Sequence of chain 31.E:
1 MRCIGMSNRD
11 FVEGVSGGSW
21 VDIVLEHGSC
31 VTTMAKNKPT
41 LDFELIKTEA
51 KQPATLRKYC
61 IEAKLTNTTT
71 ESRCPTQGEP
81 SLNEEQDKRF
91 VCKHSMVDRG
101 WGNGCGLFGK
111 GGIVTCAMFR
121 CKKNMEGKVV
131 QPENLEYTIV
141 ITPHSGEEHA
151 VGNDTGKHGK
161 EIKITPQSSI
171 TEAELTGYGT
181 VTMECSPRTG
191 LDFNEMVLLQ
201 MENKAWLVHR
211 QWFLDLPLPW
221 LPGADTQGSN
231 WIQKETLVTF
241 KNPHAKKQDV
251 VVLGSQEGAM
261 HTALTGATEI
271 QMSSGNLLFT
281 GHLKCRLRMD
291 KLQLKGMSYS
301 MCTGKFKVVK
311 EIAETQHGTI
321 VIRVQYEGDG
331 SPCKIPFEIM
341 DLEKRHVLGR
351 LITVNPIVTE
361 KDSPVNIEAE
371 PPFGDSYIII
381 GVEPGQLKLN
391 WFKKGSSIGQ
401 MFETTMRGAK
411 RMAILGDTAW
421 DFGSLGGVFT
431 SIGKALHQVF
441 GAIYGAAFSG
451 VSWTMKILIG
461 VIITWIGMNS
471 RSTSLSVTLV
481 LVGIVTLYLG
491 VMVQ

Sequence of chain 28.E:
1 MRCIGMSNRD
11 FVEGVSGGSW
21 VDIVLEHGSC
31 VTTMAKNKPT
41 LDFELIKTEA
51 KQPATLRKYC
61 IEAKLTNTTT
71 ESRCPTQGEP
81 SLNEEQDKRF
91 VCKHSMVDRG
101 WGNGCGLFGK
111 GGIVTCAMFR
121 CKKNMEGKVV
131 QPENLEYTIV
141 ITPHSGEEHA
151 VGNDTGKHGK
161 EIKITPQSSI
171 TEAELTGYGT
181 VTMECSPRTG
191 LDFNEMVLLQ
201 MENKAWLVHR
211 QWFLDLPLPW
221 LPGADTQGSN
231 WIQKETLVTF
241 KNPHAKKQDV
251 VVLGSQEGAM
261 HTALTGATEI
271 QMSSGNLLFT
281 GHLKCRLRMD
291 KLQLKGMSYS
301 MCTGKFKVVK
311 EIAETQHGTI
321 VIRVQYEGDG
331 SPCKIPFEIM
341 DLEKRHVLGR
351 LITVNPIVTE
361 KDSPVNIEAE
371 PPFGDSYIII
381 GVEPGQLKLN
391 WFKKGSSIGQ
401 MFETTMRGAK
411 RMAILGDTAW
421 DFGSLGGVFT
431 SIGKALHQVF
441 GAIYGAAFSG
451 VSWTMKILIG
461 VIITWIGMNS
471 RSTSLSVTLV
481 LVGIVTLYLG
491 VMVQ

This small molecule binds to this protein.
Small molecule (SMILES): CC(=O)N[C@@H]1[C@@H](O)[C@H](O)[C@@H](CO)O[C@H]1O

Binding-site contacts:
Ligand atom O5 contacts residue THR155 of chain 31.E at 3.7 Å.
Ligand atom C4 contacts residue ASN153 of chain 31.E at 4.2 Å.
Ligand atom C7 contacts residue ASN153 of chain 31.E at 3.5 Å.
Ligand atom O7 contacts residue THR155 of chain 31.E at 4.1 Å.
Ligand atom C1 contacts residue HIS158 of chain 31.E at 3.8 Å.
Ligand atom C2 contacts residue HIS149 of chain 31.E at 3.6 Å.
Ligand atom O7 contacts residue ASN153 of chain 31.E at 3.8 Å.
Ligand atom O5 contacts residue HIS158 of chain 31.E at 3.1 Å.
Ligand atom N2 contacts residue ASN153 of chain 31.E at 2.9 Å (h-bond).
Ligand atom O3 contacts residue HIS149 of chain 31.E at 4.1 Å.
Ligand atom C5 contacts residue THR155 of chain 31.E at 3.9 Å.
Ligand atom O5 contacts residue ASN153 of chain 31.E at 2.4 Å (h-bond).
Ligand atom C5 contacts residue HIS158 of chain 31.E at 4.3 Å.
Ligand atom C1 contacts residue ASN153 of chain 31.E at 1.4 Å.
Ligand atom C3 contacts residue ASN153 of chain 31.E at 3.8 Å.
Ligand atom C2 contacts residue ASN153 of chain 31.E at 2.5 Å.
Ligand atom C5 contacts residue ASN153 of chain 31.E at 3.7 Å.
Ligand atom C6 contacts residue LYS157 of chain 31.E at 4.2 Å.
Ligand atom C6 contacts residue THR155 of chain 31.E at 4.4 Å.
Ligand atom C1 contacts residue HIS149 of chain 31.E at 4.2 Å.
Ligand atom C6 contacts residue HIS158 of chain 31.E at 4.4 Å.
Ligand atom O6 contacts residue LYS157 of chain 31.E at 4.2 Å.
Ligand atom N2 contacts residue HIS149 of chain 31.E at 3.4 Å.
Ligand atom C8 contacts residue GLY102 of chain 28.E at 4.2 Å.
Ligand atom O5 contacts residue GLY156 of chain 31.E at 4.3 Å.
Ligand atom C1 contacts residue THR155 of chain 31.E at 3.9 Å.
Ligand atom O6 contacts residue HIS158 of chain 31.E at 3.8 Å.